This protein binds this small molecule.
Small molecule (SMILES): CC(C)(C)c1nc2c3ccc(F)cc3c3c(=O)[nH]ccc3c2[nH]1

Sequence of chain 1.A:
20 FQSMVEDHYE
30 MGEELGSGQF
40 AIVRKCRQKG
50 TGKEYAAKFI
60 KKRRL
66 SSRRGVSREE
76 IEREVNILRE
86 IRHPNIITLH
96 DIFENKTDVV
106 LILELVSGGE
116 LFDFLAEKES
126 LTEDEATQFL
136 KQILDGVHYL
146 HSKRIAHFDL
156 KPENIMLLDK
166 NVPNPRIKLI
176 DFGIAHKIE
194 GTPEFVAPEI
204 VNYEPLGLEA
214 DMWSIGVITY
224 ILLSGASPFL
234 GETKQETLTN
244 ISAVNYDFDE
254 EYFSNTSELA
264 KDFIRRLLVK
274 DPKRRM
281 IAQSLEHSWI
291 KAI

Binding-site contacts:
Ligand atom C0 contacts residue VAL42 of chain 1.A at 4.0 Å (hydrophobic).
Ligand atom C2 contacts residue ILE175 of chain 1.A at 3.9 Å (hydrophobic).
Ligand atom O0 contacts residue VAL111 of chain 1.A at 2.8 Å (h-bond).
Ligand atom C15 contacts residue LYS57 of chain 1.A at 3.7 Å.
Ligand atom C5 contacts residue LEU34 of chain 1.A at 3.2 Å (hydrophobic).
Ligand atom O0 contacts residue ALA55 of chain 1.A at 3.7 Å.
Ligand atom C15 contacts residue VAL42 of chain 1.A at 4.0 Å (hydrophobic).
Ligand atom N2 contacts residue ALA55 of chain 1.A at 3.5 Å.
Ligand atom O0 contacts residue GLU109 of chain 1.A at 3.7 Å.
Ligand atom C7 contacts residue VAL111 of chain 1.A at 3.6 Å (hydrophobic).
Ligand atom C17 contacts residue ILE175 of chain 1.A at 4.0 Å (hydrophobic).
Ligand atom C1 contacts residue ILE175 of chain 1.A at 3.8 Å (hydrophobic).
Ligand atom N0 contacts residue ILE175 of chain 1.A at 3.8 Å.
Ligand atom N2 contacts residue GLU109 of chain 1.A at 2.8 Å (salt-bridge).
Ligand atom C12 contacts residue ILE92 of chain 1.A at 3.8 Å (hydrophobic).
Ligand atom C11 contacts residue ALA55 of chain 1.A at 3.6 Å (hydrophobic).
Ligand atom N0 contacts residue VAL42 of chain 1.A at 3.6 Å.
Ligand atom C12 contacts residue LEU108 of chain 1.A at 3.8 Å (hydrophobic).
Ligand atom C9 contacts residue VAL42 of chain 1.A at 4.0 Å (hydrophobic).
Ligand atom N1 contacts residue ILE175 of chain 1.A at 3.9 Å.
Ligand atom C1 contacts residue VAL42 of chain 1.A at 3.8 Å (hydrophobic).
Ligand atom C10 contacts residue VAL111 of chain 1.A at 4.0 Å (hydrophobic).
Ligand atom C12 contacts residue GLU109 of chain 1.A at 3.6 Å.
Ligand atom C6 contacts residue MET161 of chain 1.A at 4.0 Å (hydrophobic).
Ligand atom C13 contacts residue LEU108 of chain 1.A at 4.0 Å (hydrophobic).
Ligand atom C4 contacts residue LEU34 of chain 1.A at 3.5 Å (hydrophobic).
Ligand atom N1 contacts residue VAL42 of chain 1.A at 4.0 Å.
Ligand atom C6 contacts residue VAL111 of chain 1.A at 4.0 Å (hydrophobic).
Ligand atom F1 contacts residue LEU34 of chain 1.A at 3.9 Å.
Ligand atom C2 contacts residue VAL42 of chain 1.A at 3.7 Å (hydrophobic).
Ligand atom C17 contacts residue ASP176 of chain 1.A at 3.6 Å.
Ligand atom C16 contacts residue SER36 of chain 1.A at 3.8 Å.
Ligand atom F1 contacts residue VAL111 of chain 1.A at 3.5 Å.
Ligand atom C11 contacts residue GLU109 of chain 1.A at 3.8 Å.
Ligand atom C0 contacts residue ILE175 of chain 1.A at 3.9 Å (hydrophobic).
Ligand atom C11 contacts residue VAL111 of chain 1.A at 3.6 Å (hydrophobic).
Ligand atom O0 contacts residue LEU110 of chain 1.A at 3.6 Å.
Ligand atom C7 contacts residue LEU34 of chain 1.A at 3.9 Å (hydrophobic).
Ligand atom C6 contacts residue LEU34 of chain 1.A at 3.6 Å (hydrophobic).
Ligand atom C10 contacts residue VAL42 of chain 1.A at 4.0 Å (hydrophobic).